The small molecule below binds the protein below.
Small molecule (SMILES): COC1CCC(n2c([C@@H]3CCCC(=O)N3c3ccc4c(c3)OCCO4)nc3cc(-c4c(C)noc4C)ccc32)CC1

Binding-site contacts:
Ligand atom C35 contacts residue ARG92 of chain 1.A at 3.5 Å.
Ligand atom O07 contacts residue TYR44 of chain 1.A at 3.6 Å.
Ligand atom C10 contacts residue LEU39 of chain 1.A at 3.7 Å (hydrophobic).
Ligand atom C23 contacts residue LEU39 of chain 1.A at 3.9 Å (hydrophobic).
Ligand atom N06 contacts residue VAL93 of chain 1.A at 3.8 Å.
Ligand atom C01 contacts residue ILE41 of chain 1.A at 3.5 Å (hydrophobic).
Ligand atom C03 contacts residue VAL34 of chain 1.A at 3.8 Å (hydrophobic).
Ligand atom C26 contacts residue ARG92 of chain 1.A at 3.6 Å.
Ligand atom O30 contacts residue ARG92 of chain 1.A at 2.8 Å (salt-bridge).
Ligand atom C17 contacts residue GLN32 of chain 1.A at 3.8 Å.
Ligand atom O07 contacts residue ASN87 of chain 1.A at 3.1 Å (h-bond).
Ligand atom C02 contacts residue ASN87 of chain 1.A at 3.6 Å.
Ligand atom C04 contacts residue VAL93 of chain 1.A at 3.6 Å (hydrophobic).
Ligand atom C01 contacts residue ASN87 of chain 1.A at 3.7 Å.
Ligand atom O37 contacts residue PHE96 of chain 1.A at 3.3 Å.
Ligand atom O37 contacts residue PRO29 of chain 1.A at 3.3 Å.
Ligand atom C36 contacts residue ARG92 of chain 1.A at 3.2 Å.
Ligand atom C38 contacts residue PRO29 of chain 1.A at 3.8 Å (hydrophobic).
Ligand atom C13 contacts residue PRO29 of chain 1.A at 3.4 Å (hydrophobic).
Ligand atom N06 contacts residue VAL34 of chain 1.A at 3.8 Å.
Ligand atom C12 contacts residue PRO29 of chain 1.A at 3.7 Å (hydrophobic).
Ligand atom C09 contacts residue LEU39 of chain 1.A at 3.7 Å (hydrophobic).
Ligand atom C05 contacts residue PRO29 of chain 1.A at 3.5 Å (hydrophobic).
Ligand atom C04 contacts residue VAL34 of chain 1.A at 3.6 Å (hydrophobic).
Ligand atom N41 contacts residue LEU39 of chain 1.A at 3.9 Å.
Ligand atom C08 contacts residue LEU39 of chain 1.A at 4.0 Å (hydrophobic).
Ligand atom C17 contacts residue LEU28 of chain 1.A at 3.9 Å (hydrophobic).
Ligand atom C34 contacts residue ARG92 of chain 1.A at 3.6 Å.
Ligand atom C09 contacts residue VAL93 of chain 1.A at 3.9 Å (hydrophobic).
Ligand atom C39 contacts residue LEU28 of chain 1.A at 3.8 Å (hydrophobic).
Ligand atom C29 contacts residue LEU39 of chain 1.A at 3.7 Å (hydrophobic).
Ligand atom C05 contacts residue PHE30 of chain 1.A at 3.8 Å (hydrophobic).
Ligand atom N06 contacts residue ASN87 of chain 1.A at 3.3 Å (h-bond).
Ligand atom C34 contacts residue PRO29 of chain 1.A at 3.8 Å (hydrophobic).
Ligand atom C31 contacts residue ARG92 of chain 1.A at 3.6 Å.
Ligand atom C05 contacts residue VAL93 of chain 1.A at 3.6 Å (hydrophobic).
Ligand atom C01 contacts residue TYR86 of chain 1.A at 3.9 Å (hydrophobic).
Ligand atom C33 contacts residue ARG92 of chain 1.A at 3.8 Å.
Ligand atom C38 contacts residue PHE96 of chain 1.A at 3.7 Å (hydrophobic).
Ligand atom C32 contacts residue ARG92 of chain 1.A at 3.9 Å.

Sequence of chain 1.A:
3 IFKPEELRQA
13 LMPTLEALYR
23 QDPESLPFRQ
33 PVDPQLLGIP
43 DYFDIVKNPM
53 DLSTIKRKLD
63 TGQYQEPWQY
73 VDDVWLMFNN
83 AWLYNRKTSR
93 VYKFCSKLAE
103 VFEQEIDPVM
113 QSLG